Sequence of chain 10.C:
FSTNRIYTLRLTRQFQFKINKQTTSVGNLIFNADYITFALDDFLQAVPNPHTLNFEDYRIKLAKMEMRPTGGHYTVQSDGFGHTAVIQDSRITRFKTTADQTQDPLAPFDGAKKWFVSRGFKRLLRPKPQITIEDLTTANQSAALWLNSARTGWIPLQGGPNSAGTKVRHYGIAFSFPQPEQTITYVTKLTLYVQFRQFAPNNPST

Sequence of chain 10.A:
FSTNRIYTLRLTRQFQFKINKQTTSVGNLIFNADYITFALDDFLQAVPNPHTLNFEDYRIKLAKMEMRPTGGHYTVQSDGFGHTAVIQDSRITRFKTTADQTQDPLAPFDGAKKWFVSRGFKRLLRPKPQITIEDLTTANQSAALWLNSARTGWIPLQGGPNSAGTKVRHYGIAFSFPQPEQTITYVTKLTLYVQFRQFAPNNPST

Sequence of chain 2.C:
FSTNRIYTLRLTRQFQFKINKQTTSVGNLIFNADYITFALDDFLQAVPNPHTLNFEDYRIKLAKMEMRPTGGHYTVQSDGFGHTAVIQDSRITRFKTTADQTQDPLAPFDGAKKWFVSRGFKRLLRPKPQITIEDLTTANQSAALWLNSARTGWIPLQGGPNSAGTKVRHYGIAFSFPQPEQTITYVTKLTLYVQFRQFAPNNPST

Binding-site contacts:
Ligand atom O6 contacts residue LYS173 of chain 10.A at 3.0 Å (salt-bridge).
Ligand atom C5 contacts residue LEU175 of chain 10.A at 3.8 Å (hydrophobic).
Ligand atom N3 contacts residue THR59 of chain 10.A at 3.3 Å (h-bond).
Ligand atom OP1 contacts residue LYS164 of chain 10.C at 3.4 Å.
Ligand atom P contacts residue ARG61 of chain 10.A at 3.6 Å.
Ligand atom C2' contacts residue LEU113 of chain 10.A at 4.0 Å (hydrophobic).
Ligand atom C8 contacts residue LEU175 of chain 10.A at 3.8 Å (hydrophobic).
Ligand atom C4 contacts residue LEU175 of chain 10.A at 3.8 Å (hydrophobic).
Ligand atom O6 contacts residue LEU175 of chain 10.A at 3.9 Å.
Ligand atom OP1 contacts residue ARG61 of chain 10.A at 3.9 Å.
Ligand atom N7 contacts residue TYR244 of chain 10.A at 4.0 Å.
Ligand atom O2 contacts residue GLN246 of chain 10.A at 2.7 Å (h-bond).
Ligand atom P contacts residue LYS165 of chain 10.C at 4.0 Å.
Ligand atom C5 contacts residue LYS115 of chain 10.A at 3.7 Å.
Ligand atom C6 contacts residue LEU175 of chain 10.A at 3.6 Å (hydrophobic).
Ligand atom C2' contacts residue TYR244 of chain 10.A at 3.7 Å (hydrophobic).
Ligand atom C7 contacts residue PHE52 of chain 2.C at 3.7 Å (hydrophobic).
Ligand atom N9 contacts residue LEU175 of chain 10.A at 3.7 Å.
Ligand atom C2 contacts residue THR59 of chain 10.A at 3.4 Å.
Ligand atom OP1 contacts residue LYS165 of chain 10.C at 2.8 Å (salt-bridge).
Ligand atom OP2 contacts residue ARG61 of chain 10.A at 2.7 Å (salt-bridge).
Ligand atom C6 contacts residue LYS115 of chain 10.A at 3.9 Å.
Ligand atom C2 contacts residue GLN246 of chain 10.A at 3.9 Å.
Ligand atom O2 contacts residue THR59 of chain 10.A at 3.3 Å (h-bond).
Ligand atom N1 contacts residue LEU175 of chain 10.A at 4.0 Å.
Ligand atom O3' contacts residue LYS112 of chain 10.A at 3.7 Å.
Ligand atom C5 contacts residue LYS173 of chain 10.A at 3.7 Å.
Ligand atom C8 contacts residue LYS115 of chain 10.A at 3.9 Å.
Ligand atom OP1 contacts residue ALA163 of chain 10.C at 4.0 Å.
Ligand atom OP2 contacts residue TYR244 of chain 10.A at 3.0 Å (h-bond).
Ligand atom O6 contacts residue LYS115 of chain 10.A at 3.4 Å (salt-bridge).
Ligand atom C6 contacts residue LYS173 of chain 10.A at 4.0 Å.
Ligand atom OP1 contacts residue PHE52 of chain 2.C at 3.1 Å (h-bond).
Ligand atom O3' contacts residue ARG61 of chain 10.A at 3.9 Å.
Ligand atom C8 contacts residue TYR244 of chain 10.A at 3.2 Å (hydrophobic).
Ligand atom O4 contacts residue ARG56 of chain 2.C at 3.2 Å (salt-bridge).
Ligand atom OP2 contacts residue LYS165 of chain 10.C at 3.1 Å (salt-bridge).
Ligand atom N7 contacts residue LYS115 of chain 10.A at 2.8 Å (salt-bridge).
Ligand atom N7 contacts residue LEU175 of chain 10.A at 3.9 Å.
Ligand atom O5' contacts residue TYR244 of chain 10.A at 3.8 Å.

A protein and the small-molecule ligand that binds it are described below.
Small molecule (SMILES): Cc1cn([C@H]2C[C@H](O)[C@@H](CO[P](=O)(O)O[C@H]3C[C@H](n4cnc5c(=O)[nH]c(N)nc54)O[C@@H]3CO[P](=O)(O)O[C@H]3C[C@H](n4ccc(N)nc4=O)O[C@@H]3COP(=O)=O)O2)c(=O)[nH]c1=O